Binding-site contacts:
Ligand atom C18 contacts residue MET252 of chain 1.A at 3.6 Å (hydrophobic).
Ligand atom C18 contacts residue HIS122 of chain 1.A at 3.4 Å.
Ligand atom C18 contacts residue TYR272 of chain 1.A at 3.3 Å (hydrophobic).
Ligand atom C11 contacts residue LEU152 of chain 1.A at 3.8 Å (hydrophobic).
Ligand atom C21 contacts residue CYS84 of chain 1.A at 3.8 Å (hydrophobic).
Ligand atom F2 contacts residue ARG83 of chain 1.A at 3.5 Å.
Ligand atom F2 contacts residue TRP63 of chain 1.A at 3.0 Å.
Ligand atom O3 contacts residue MET252 of chain 1.A at 3.3 Å.
Ligand atom C2 contacts residue THR87 of chain 1.A at 3.6 Å.
Ligand atom C15 contacts residue THR88 of chain 1.A at 3.2 Å.
Ligand atom C20 contacts residue PHE81 of chain 1.A at 3.5 Å (hydrophobic).
Ligand atom C1 contacts residue ILE125 of chain 1.A at 3.9 Å (hydrophobic).
Ligand atom C14 contacts residue THR88 of chain 1.A at 3.7 Å.
Ligand atom O4 contacts residue MET252 of chain 1.A at 3.2 Å.
Ligand atom O4 contacts residue HIS248 of chain 1.A at 2.8 Å (h-bond).
Ligand atom C19 contacts residue HIS248 of chain 1.A at 3.7 Å.
Ligand atom C20 contacts residue ILE162 of chain 1.A at 3.7 Å (hydrophobic).
Ligand atom C12 contacts residue LEU129 of chain 1.A at 3.5 Å (hydrophobic).
Ligand atom C19 contacts residue CYS84 of chain 1.A at 3.6 Å (hydrophobic).
Ligand atom C18 contacts residue HIS248 of chain 1.A at 3.9 Å.
Ligand atom O5 contacts residue TYR272 of chain 1.A at 3.4 Å (h-bond).
Ligand atom C4 contacts residue LEU138 of chain 1.A at 3.8 Å (hydrophobic).
Ligand atom O2 contacts residue CYS84 of chain 1.A at 3.7 Å.
Ligand atom C16 contacts residue HIS248 of chain 1.A at 3.7 Å.
Ligand atom O5 contacts residue LEU268 of chain 1.A at 3.2 Å.
Ligand atom F1 contacts residue VAL80 of chain 1.A at 3.9 Å.
Ligand atom C10 contacts residue VAL80 of chain 1.A at 3.6 Å (hydrophobic).
Ligand atom C17 contacts residue MET252 of chain 1.A at 3.7 Å (hydrophobic).
Ligand atom O4 contacts residue TYR272 of chain 1.A at 2.4 Å (h-bond).
Ligand atom O5 contacts residue HIS122 of chain 1.A at 2.7 Å (h-bond).
Ligand atom F3 contacts residue VAL147 of chain 1.A at 3.1 Å.
Ligand atom C17 contacts residue THR88 of chain 1.A at 3.6 Å.
Ligand atom C5 contacts residue CYS84 of chain 1.A at 3.7 Å (hydrophobic).
Ligand atom F1 contacts residue ARG83 of chain 1.A at 3.2 Å.
Ligand atom C1 contacts residue THR87 of chain 1.A at 3.9 Å.
Ligand atom O5 contacts residue THR88 of chain 1.A at 3.4 Å.
Ligand atom O4 contacts residue HIS122 of chain 1.A at 3.4 Å (h-bond).
Ligand atom C1 contacts residue THR88 of chain 1.A at 3.7 Å.
Ligand atom C21 contacts residue HIS248 of chain 1.A at 3.8 Å.
Ligand atom C15 contacts residue HIS248 of chain 1.A at 3.9 Å.

This small molecule binds to this protein.
Small molecule (SMILES): CCO[C@H](COc1ccc(C(F)(F)F)cc1)CSc1ccc(OCC(=O)O)c(C)c1

Sequence of chain 1.A:
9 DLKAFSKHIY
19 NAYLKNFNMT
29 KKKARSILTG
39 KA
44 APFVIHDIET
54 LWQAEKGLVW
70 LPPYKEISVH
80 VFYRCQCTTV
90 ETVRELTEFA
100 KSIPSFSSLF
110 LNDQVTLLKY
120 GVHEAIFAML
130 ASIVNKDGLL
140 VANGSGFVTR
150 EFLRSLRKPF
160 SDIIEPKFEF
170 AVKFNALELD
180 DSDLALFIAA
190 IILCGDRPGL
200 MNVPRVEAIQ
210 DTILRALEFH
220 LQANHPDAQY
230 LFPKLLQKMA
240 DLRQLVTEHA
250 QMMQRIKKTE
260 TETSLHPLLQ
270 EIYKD